Sequence of chain 1.A:
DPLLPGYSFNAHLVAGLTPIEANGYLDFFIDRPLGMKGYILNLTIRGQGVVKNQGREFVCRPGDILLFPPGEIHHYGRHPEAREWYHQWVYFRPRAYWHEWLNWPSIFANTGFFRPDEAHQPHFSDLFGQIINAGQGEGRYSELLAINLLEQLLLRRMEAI

Binding-site contacts:
Ligand atom O5 contacts residue PRO2 of chain 1.A at 3.6 Å (h-bond).
Ligand atom C4 contacts residue TYR76 of chain 1.A at 3.9 Å (hydrophobic).
Ligand atom C2 contacts residue THR18 of chain 1.A at 3.8 Å.
Ligand atom O2 contacts residue THR18 of chain 1.A at 2.8 Å (h-bond).
Ligand atom O4 contacts residue ARG32 of chain 1.A at 2.7 Å (salt-bridge).
Ligand atom C3 contacts residue THR18 of chain 1.A at 3.9 Å.
Ligand atom O3 contacts residue THR18 of chain 1.A at 4.2 Å.
Ligand atom O2 contacts residue ILE30 of chain 1.A at 4.3 Å.
Ligand atom C5 contacts residue ILE40 of chain 1.A at 3.9 Å (hydrophobic).
Ligand atom C5 contacts residue TRP89 of chain 1.A at 3.6 Å (hydrophobic).
Ligand atom O3 contacts residue HIS87 of chain 1.A at 2.8 Å (h-bond).
Ligand atom O3 contacts residue ILE30 of chain 1.A at 4.2 Å.
Ligand atom C1 contacts residue PRO2 of chain 1.A at 3.3 Å (hydrophobic).
Ligand atom O1 contacts residue PRO2 of chain 1.A at 2.6 Å (h-bond).
Ligand atom O1 contacts residue LEU4 of chain 1.A at 4.2 Å.
Ligand atom O2 contacts residue LEU3 of chain 1.A at 4.3 Å.
Ligand atom O2 contacts residue HIS87 of chain 1.A at 3.8 Å.
Ligand atom O1 contacts residue LEU3 of chain 1.A at 3.5 Å.
Ligand atom O4 contacts residue ILE40 of chain 1.A at 3.6 Å.
Ligand atom O5 contacts residue ARG32 of chain 1.A at 3.0 Å (salt-bridge).
Ligand atom C4 contacts residue ARG32 of chain 1.A at 3.8 Å.
Ligand atom O3 contacts residue TYR76 of chain 1.A at 3.5 Å.
Ligand atom O3 contacts residue TRP89 of chain 1.A at 4.0 Å.
Ligand atom O5 contacts residue PHE9 of chain 1.A at 3.3 Å.
Ligand atom C5 contacts residue PHE9 of chain 1.A at 3.6 Å (hydrophobic).
Ligand atom C3 contacts residue HIS87 of chain 1.A at 3.8 Å.
Ligand atom O1 contacts residue ARG32 of chain 1.A at 3.6 Å.
Ligand atom O4 contacts residue TYR76 of chain 1.A at 2.8 Å (h-bond).
Ligand atom O4 contacts residue ILE30 of chain 1.A at 4.3 Å.
Ligand atom C1 contacts residue LEU3 of chain 1.A at 4.2 Å (hydrophobic).
Ligand atom C2 contacts residue ARG32 of chain 1.A at 4.2 Å.
Ligand atom C2 contacts residue ILE30 of chain 1.A at 4.2 Å (hydrophobic).
Ligand atom C5 contacts residue ARG32 of chain 1.A at 3.8 Å.
Ligand atom C4 contacts residue ILE40 of chain 1.A at 3.7 Å (hydrophobic).
Ligand atom O2 contacts residue TRP89 of chain 1.A at 4.2 Å.
Ligand atom C3 contacts residue TRP89 of chain 1.A at 3.6 Å (hydrophobic).
Ligand atom C1 contacts residue TRP89 of chain 1.A at 4.2 Å (hydrophobic).
Ligand atom C2 contacts residue HIS87 of chain 1.A at 4.4 Å.
Ligand atom C1 contacts residue ARG32 of chain 1.A at 3.8 Å.
Ligand atom C4 contacts residue TRP89 of chain 1.A at 3.9 Å (hydrophobic).

The protein below binds the small molecule below.
Small molecule (SMILES): O[C@@H]1[C@@H](O)[C@@H](O)CO[C@H]1O